Sequence of chain 1.B:
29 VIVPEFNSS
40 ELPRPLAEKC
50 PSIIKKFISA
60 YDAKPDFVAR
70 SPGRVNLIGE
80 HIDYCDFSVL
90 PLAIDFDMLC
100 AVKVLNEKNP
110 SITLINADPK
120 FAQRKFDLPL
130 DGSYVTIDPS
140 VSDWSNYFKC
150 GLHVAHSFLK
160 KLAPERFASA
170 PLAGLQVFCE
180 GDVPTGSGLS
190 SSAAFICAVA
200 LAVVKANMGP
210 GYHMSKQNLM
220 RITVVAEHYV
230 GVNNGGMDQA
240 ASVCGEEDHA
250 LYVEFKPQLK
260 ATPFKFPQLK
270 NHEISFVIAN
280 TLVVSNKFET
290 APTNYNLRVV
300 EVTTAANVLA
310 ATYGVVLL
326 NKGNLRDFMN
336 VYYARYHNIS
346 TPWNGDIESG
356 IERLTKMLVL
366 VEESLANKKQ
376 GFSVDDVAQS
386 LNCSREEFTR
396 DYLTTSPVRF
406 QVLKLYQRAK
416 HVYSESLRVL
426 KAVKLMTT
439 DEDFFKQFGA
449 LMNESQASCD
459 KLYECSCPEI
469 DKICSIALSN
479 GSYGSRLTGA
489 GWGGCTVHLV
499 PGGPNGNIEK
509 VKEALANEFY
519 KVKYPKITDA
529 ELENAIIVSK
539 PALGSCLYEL

Binding-site contacts:
Ligand atom C8 contacts residue SER190 of chain 1.B at 3.2 Å.
Ligand atom N3 contacts residue PHE194 of chain 1.B at 3.5 Å.
Ligand atom O1G contacts residue LEU188 of chain 1.B at 3.4 Å (h-bond).
Ligand atom O2' contacts residue TRP143 of chain 1.B at 3.2 Å.
Ligand atom O3' contacts residue ASN285 of chain 1.B at 3.5 Å (h-bond).
Ligand atom N1 contacts residue ASN115 of chain 1.B at 3.0 Å (h-bond).
Ligand atom O2G contacts residue SER186 of chain 1.B at 3.4 Å (h-bond).
Ligand atom C4' contacts residue TYR146 of chain 1.B at 3.2 Å (hydrophobic).
Ligand atom O1B contacts residue ASN285 of chain 1.B at 3.4 Å.
Ligand atom O1B contacts residue MG1 of chain 1.H at 2.9 Å.
Ligand atom PG contacts residue GLY187 of chain 1.B at 3.6 Å.
Ligand atom C6 contacts residue MET97 of chain 1.B at 3.4 Å (hydrophobic).
Ligand atom O4' contacts residue TYR146 of chain 1.B at 3.4 Å.
Ligand atom O1G contacts residue GLY187 of chain 1.B at 3.2 Å.
Ligand atom O2G contacts residue SER284 of chain 1.B at 3.3 Å (h-bond).
Ligand atom O3G contacts residue SER189 of chain 1.B at 3.5 Å (h-bond).
Ligand atom O2A contacts residue ASN285 of chain 1.B at 3.3 Å (h-bond).
Ligand atom N7 contacts residue SER190 of chain 1.B at 2.9 Å (h-bond).
Ligand atom O2G contacts residue GLY187 of chain 1.B at 3.0 Å (h-bond).
Ligand atom C2 contacts residue ASN115 of chain 1.B at 3.3 Å.
Ligand atom O1A contacts residue SER190 of chain 1.B at 3.1 Å (h-bond).
Ligand atom O1G contacts residue SER189 of chain 1.B at 2.7 Å (h-bond).
Ligand atom O1A contacts residue THR184 of chain 1.B at 3.4 Å.
Ligand atom O3G contacts residue GLY185 of chain 1.B at 3.4 Å (h-bond).
Ligand atom O1B contacts residue LYS286 of chain 1.B at 2.8 Å (salt-bridge).
Ligand atom O3A contacts residue ASN285 of chain 1.B at 3.3 Å (h-bond).
Ligand atom O1A contacts residue GLY185 of chain 1.B at 2.7 Å (h-bond).
Ligand atom O2' contacts residue TYR146 of chain 1.B at 3.5 Å.
Ligand atom O1B contacts residue SER284 of chain 1.B at 3.2 Å (h-bond).
Ligand atom O2B contacts residue LYS286 of chain 1.B at 2.7 Å (salt-bridge).
Ligand atom O2G contacts residue MG1 of chain 1.H at 2.8 Å.
Ligand atom O3G contacts residue SER190 of chain 1.B at 3.1 Å (h-bond).
Ligand atom N7 contacts residue THR184 of chain 1.B at 3.3 Å.
Ligand atom N3B contacts residue SER191 of chain 1.B at 3.1 Å (h-bond).
Ligand atom O5' contacts residue SER191 of chain 1.B at 3.5 Å.
Ligand atom O2G contacts residue GLY185 of chain 1.B at 3.1 Å.
Ligand atom N6 contacts residue MET97 of chain 1.B at 3.1 Å.
Ligand atom N3B contacts residue LYS286 of chain 1.B at 3.6 Å (salt-bridge).
Ligand atom C2 contacts residue TRP143 of chain 1.B at 3.3 Å (hydrophobic).
Ligand atom PA contacts residue GLY185 of chain 1.B at 3.5 Å.

A small-molecule ligand and the protein it binds are described below.
Small molecule (SMILES): Nc1ncnc2c1ncn2[C@@H]1O[C@H](CO[P](=O)(O)O[P](=O)(O)NP(=O)(O)O)[C@@H](O)[C@H]1O